A small-molecule ligand and the protein it binds are described below.
Small molecule (SMILES): CC(=O)N[C@@H]1[C@@H](O)[C@H](O)[C@@H](CO)O[C@H]1O

Sequence of chain 1.C:
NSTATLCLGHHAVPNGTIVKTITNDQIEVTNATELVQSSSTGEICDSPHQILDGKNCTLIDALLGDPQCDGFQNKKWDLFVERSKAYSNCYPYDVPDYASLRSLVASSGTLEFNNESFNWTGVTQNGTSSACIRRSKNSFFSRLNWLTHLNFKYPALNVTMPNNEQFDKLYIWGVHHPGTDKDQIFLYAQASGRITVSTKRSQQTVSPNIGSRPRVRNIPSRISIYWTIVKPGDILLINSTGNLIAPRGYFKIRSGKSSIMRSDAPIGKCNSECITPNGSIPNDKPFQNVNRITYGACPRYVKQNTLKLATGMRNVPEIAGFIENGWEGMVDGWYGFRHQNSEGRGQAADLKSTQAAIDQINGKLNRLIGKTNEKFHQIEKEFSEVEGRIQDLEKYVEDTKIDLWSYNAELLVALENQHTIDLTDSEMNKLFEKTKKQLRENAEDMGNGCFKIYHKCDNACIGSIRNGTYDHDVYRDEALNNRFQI

Sequence of chain 1.E:
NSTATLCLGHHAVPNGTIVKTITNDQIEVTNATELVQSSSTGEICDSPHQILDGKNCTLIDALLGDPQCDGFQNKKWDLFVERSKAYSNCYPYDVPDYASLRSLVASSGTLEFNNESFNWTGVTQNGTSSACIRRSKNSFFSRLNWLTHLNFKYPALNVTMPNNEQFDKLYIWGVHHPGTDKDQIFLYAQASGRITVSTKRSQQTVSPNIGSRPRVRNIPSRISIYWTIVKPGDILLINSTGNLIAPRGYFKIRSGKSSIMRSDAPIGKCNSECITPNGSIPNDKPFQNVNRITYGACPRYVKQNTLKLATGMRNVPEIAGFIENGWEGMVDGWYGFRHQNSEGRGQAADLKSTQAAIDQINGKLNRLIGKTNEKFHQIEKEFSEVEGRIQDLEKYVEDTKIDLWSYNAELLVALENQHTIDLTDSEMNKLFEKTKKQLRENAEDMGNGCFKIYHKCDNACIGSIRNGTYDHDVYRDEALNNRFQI

Binding-site contacts:
Ligand atom C4 contacts residue ALA163 of chain 1.E at 3.7 Å (hydrophobic).
Ligand atom C8 contacts residue ARG201 of chain 1.E at 3.7 Å.
Ligand atom C8 contacts residue ILE217 of chain 1.C at 3.6 Å (hydrophobic).
Ligand atom N2 contacts residue ASN246 of chain 1.E at 2.6 Å (h-bond).
Ligand atom C6 contacts residue NAG1 of chain 1.H at 3.6 Å.
Ligand atom C7 contacts residue ILE217 of chain 1.C at 4.4 Å (hydrophobic).
Ligand atom O5 contacts residue ASN165 of chain 1.E at 3.9 Å.
Ligand atom C7 contacts residue THR248 of chain 1.E at 4.0 Å.
Ligand atom O5 contacts residue ASN246 of chain 1.E at 2.4 Å (h-bond).
Ligand atom O5 contacts residue LEU164 of chain 1.E at 3.8 Å.
Ligand atom O3 contacts residue ASP188 of chain 1.C at 4.4 Å.
Ligand atom C3 contacts residue ALA163 of chain 1.E at 4.4 Å (hydrophobic).
Ligand atom N2 contacts residue ILE217 of chain 1.C at 4.0 Å.
Ligand atom C8 contacts residue ASN246 of chain 1.E at 3.4 Å.
Ligand atom C5 contacts residue ASN246 of chain 1.E at 3.6 Å.
Ligand atom N2 contacts residue GLY218 of chain 1.C at 4.3 Å.
Ligand atom C1 contacts residue LEU164 of chain 1.E at 4.1 Å (hydrophobic).
Ligand atom C1 contacts residue ASN246 of chain 1.E at 1.4 Å.
Ligand atom C7 contacts residue SER247 of chain 1.E at 4.2 Å.
Ligand atom O7 contacts residue ASN246 of chain 1.E at 3.3 Å.
Ligand atom C7 contacts residue ASN246 of chain 1.E at 3.0 Å.
Ligand atom C2 contacts residue ASN246 of chain 1.E at 2.6 Å.
Ligand atom O3 contacts residue THR248 of chain 1.E at 4.2 Å.
Ligand atom C3 contacts residue ASN246 of chain 1.E at 3.8 Å.
Ligand atom C5 contacts residue ALA163 of chain 1.E at 4.2 Å (hydrophobic).
Ligand atom C6 contacts residue ALA163 of chain 1.E at 4.2 Å (hydrophobic).
Ligand atom C7 contacts residue ARG201 of chain 1.E at 4.2 Å.
Ligand atom N2 contacts residue THR248 of chain 1.E at 4.5 Å.
Ligand atom C2 contacts residue ALA163 of chain 1.E at 4.3 Å (hydrophobic).
Ligand atom O7 contacts residue ARG201 of chain 1.E at 3.8 Å.
Ligand atom C2 contacts residue THR248 of chain 1.E at 4.5 Å.
Ligand atom O7 contacts residue SER247 of chain 1.E at 3.2 Å (h-bond).
Ligand atom O7 contacts residue THR248 of chain 1.E at 3.4 Å.
Ligand atom C8 contacts residue THR203 of chain 1.E at 4.3 Å.
Ligand atom C5 contacts residue NAG1 of chain 1.H at 3.9 Å.
Ligand atom O6 contacts residue NAG1 of chain 1.H at 3.8 Å.
Ligand atom C4 contacts residue ASN246 of chain 1.E at 4.3 Å.
Ligand atom O5 contacts residue ALA163 of chain 1.E at 4.1 Å.
Ligand atom C6 contacts residue ASN165 of chain 1.E at 4.3 Å.